Sequence of chain 1.I:
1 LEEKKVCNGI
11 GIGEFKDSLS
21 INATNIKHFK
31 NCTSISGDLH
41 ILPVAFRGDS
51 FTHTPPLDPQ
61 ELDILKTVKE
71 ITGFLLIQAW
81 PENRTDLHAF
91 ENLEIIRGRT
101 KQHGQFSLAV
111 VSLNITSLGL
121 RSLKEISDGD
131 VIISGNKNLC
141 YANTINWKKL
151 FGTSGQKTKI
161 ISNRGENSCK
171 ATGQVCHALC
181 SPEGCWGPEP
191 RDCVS

Binding-site contacts:
Ligand atom C1 contacts residue ASN25 of chain 1.I at 3.6 Å.
Ligand atom C1 contacts residue THR54 of chain 1.I at 3.8 Å.
Ligand atom O5 contacts residue ASN22 of chain 1.I at 2.4 Å (h-bond).
Ligand atom C6 contacts residue ASP17 of chain 1.I at 3.5 Å.
Ligand atom C8 contacts residue ASP49 of chain 1.I at 3.8 Å.
Ligand atom O4 contacts residue ASP17 of chain 1.I at 3.9 Å.
Ligand atom O6 contacts residue SER18 of chain 1.I at 2.9 Å (h-bond).
Ligand atom C3 contacts residue ASN22 of chain 1.I at 3.8 Å.
Ligand atom C2 contacts residue THR54 of chain 1.I at 3.9 Å.
Ligand atom O7 contacts residue LEU19 of chain 1.I at 3.0 Å (h-bond).
Ligand atom C5 contacts residue ASP17 of chain 1.I at 4.0 Å.
Ligand atom O5 contacts residue ASN25 of chain 1.I at 3.0 Å (h-bond).
Ligand atom C2 contacts residue ASP17 of chain 1.I at 3.6 Å.
Ligand atom C3 contacts residue THR54 of chain 1.I at 3.9 Å.
Ligand atom O7 contacts residue SER18 of chain 1.I at 3.9 Å.
Ligand atom N2 contacts residue THR54 of chain 1.I at 3.5 Å (h-bond).
Ligand atom C6 contacts residue ASN25 of chain 1.I at 3.7 Å.
Ligand atom C2 contacts residue SER18 of chain 1.I at 3.7 Å.
Ligand atom O6 contacts residue ASP17 of chain 1.I at 3.3 Å (salt-bridge).
Ligand atom O3 contacts residue THR52 of chain 1.I at 3.8 Å.
Ligand atom C4 contacts residue SER18 of chain 1.I at 3.5 Å.
Ligand atom O7 contacts residue SER20 of chain 1.I at 3.4 Å (h-bond).
Ligand atom O6 contacts residue ASN25 of chain 1.I at 3.5 Å.
Ligand atom N2 contacts residue THR52 of chain 1.I at 3.6 Å.
Ligand atom O5 contacts residue SER18 of chain 1.I at 3.5 Å (h-bond).
Ligand atom C8 contacts residue LEU19 of chain 1.I at 3.9 Å (hydrophobic).
Ligand atom C8 contacts residue THR52 of chain 1.I at 4.0 Å.
Ligand atom C2 contacts residue ASN22 of chain 1.I at 2.5 Å.
Ligand atom C7 contacts residue LEU19 of chain 1.I at 4.0 Å (hydrophobic).
Ligand atom C6 contacts residue SER18 of chain 1.I at 4.0 Å.
Ligand atom C7 contacts residue ASN22 of chain 1.I at 3.1 Å.
Ligand atom O6 contacts residue GLU14 of chain 1.I at 3.5 Å (salt-bridge).
Ligand atom C6 contacts residue THR24 of chain 1.I at 3.6 Å.
Ligand atom N2 contacts residue ASN22 of chain 1.I at 2.8 Å (h-bond).
Ligand atom C5 contacts residue ASN22 of chain 1.I at 3.7 Å.
Ligand atom O7 contacts residue ASN22 of chain 1.I at 3.0 Å (h-bond).
Ligand atom C1 contacts residue ASN22 of chain 1.I at 1.4 Å.
Ligand atom O2 contacts residue ASP17 of chain 1.I at 3.8 Å.
Ligand atom C5 contacts residue SER18 of chain 1.I at 3.8 Å.
Ligand atom C5 contacts residue THR24 of chain 1.I at 3.8 Å.

This small molecule binds to this protein.
Small molecule (SMILES): CC(=O)N[C@H]1[C@H](O[C@H]2[C@H](O)[C@@H](NC(C)=O)CO[C@@H]2CO)O[C@H](CO)[C@@H](O[C@@H]2O[C@H](CO)[C@@H](O)[C@H](O[C@H]3O[C@H](CO)[C@@H](O)[C@H](O)[C@@H]3O)[C@@H]2O)[C@@H]1O